Binding-site contacts:
Ligand atom P contacts residue PHE150 of chain 1.A at 3.8 Å.
Ligand atom P contacts residue GLY149 of chain 1.A at 3.8 Å.
Ligand atom C1' contacts residue LYS594 of chain 1.A at 3.7 Å.
Ligand atom OP1 contacts residue PHE150 of chain 1.A at 3.1 Å (h-bond).
Ligand atom C5' contacts residue GLY149 of chain 1.A at 3.4 Å.
Ligand atom OP2 contacts residue THR151 of chain 1.A at 3.3 Å (h-bond).
Ligand atom OP2 contacts residue LYS124 of chain 1.A at 2.8 Å (salt-bridge).
Ligand atom C2 contacts residue LYS598 of chain 1.A at 3.5 Å.
Ligand atom O4' contacts residue LYS598 of chain 1.A at 3.4 Å (salt-bridge).
Ligand atom OP2 contacts residue PHE150 of chain 1.A at 3.7 Å.
Ligand atom O3' contacts residue LYS594 of chain 1.A at 3.3 Å.
Ligand atom P contacts residue LYS563 of chain 1.A at 3.8 Å.
Ligand atom C4 contacts residue LYS598 of chain 1.A at 3.8 Å.
Ligand atom N3 contacts residue LYS594 of chain 1.A at 3.8 Å.
Ligand atom C1' contacts residue LYS598 of chain 1.A at 3.7 Å.
Ligand atom OP1 contacts residue LYS124 of chain 1.A at 3.4 Å.
Ligand atom N4 contacts residue ASP544 of chain 1.A at 3.7 Å.
Ligand atom P contacts residue THR151 of chain 1.A at 3.2 Å.
Ligand atom P contacts residue THR152 of chain 1.A at 3.8 Å.
Ligand atom O3' contacts residue GLY149 of chain 1.A at 3.4 Å (h-bond).
Ligand atom C2 contacts residue LYS598 of chain 1.A at 3.5 Å.
Ligand atom O3' contacts residue LYS124 of chain 1.A at 3.7 Å.
Ligand atom N3 contacts residue LYS598 of chain 1.A at 3.0 Å (salt-bridge).
Ligand atom OP2 contacts residue THR152 of chain 1.A at 2.7 Å (h-bond).
Ligand atom O5' contacts residue PRO531 of chain 1.A at 3.9 Å.
Ligand atom C5 contacts residue ASP544 of chain 1.A at 3.7 Å.
Ligand atom OP1 contacts residue LYS123 of chain 1.A at 3.5 Å.
Ligand atom OP1 contacts residue LYS563 of chain 1.A at 2.5 Å (salt-bridge).
Ligand atom C2' contacts residue THR152 of chain 1.A at 3.9 Å.
Ligand atom OP2 contacts residue LYS123 of chain 1.A at 3.5 Å.
Ligand atom OP1 contacts residue THR151 of chain 1.A at 2.6 Å (h-bond).
Ligand atom C4' contacts residue GLY149 of chain 1.A at 3.7 Å.
Ligand atom OP1 contacts residue LYS567 of chain 1.A at 3.8 Å.
Ligand atom OP1 contacts residue GLY149 of chain 1.A at 3.3 Å.
Ligand atom N4 contacts residue GLN532 of chain 1.A at 3.1 Å (h-bond).
Ligand atom C3' contacts residue GLY149 of chain 1.A at 3.4 Å.
Ligand atom P contacts residue LYS124 of chain 1.A at 3.5 Å.
Ligand atom O5' contacts residue THR151 of chain 1.A at 3.3 Å (h-bond).
Ligand atom O5' contacts residue THR152 of chain 1.A at 3.7 Å.
Ligand atom O2 contacts residue LYS598 of chain 1.A at 2.6 Å (salt-bridge).

Sequence of chain 1.A:
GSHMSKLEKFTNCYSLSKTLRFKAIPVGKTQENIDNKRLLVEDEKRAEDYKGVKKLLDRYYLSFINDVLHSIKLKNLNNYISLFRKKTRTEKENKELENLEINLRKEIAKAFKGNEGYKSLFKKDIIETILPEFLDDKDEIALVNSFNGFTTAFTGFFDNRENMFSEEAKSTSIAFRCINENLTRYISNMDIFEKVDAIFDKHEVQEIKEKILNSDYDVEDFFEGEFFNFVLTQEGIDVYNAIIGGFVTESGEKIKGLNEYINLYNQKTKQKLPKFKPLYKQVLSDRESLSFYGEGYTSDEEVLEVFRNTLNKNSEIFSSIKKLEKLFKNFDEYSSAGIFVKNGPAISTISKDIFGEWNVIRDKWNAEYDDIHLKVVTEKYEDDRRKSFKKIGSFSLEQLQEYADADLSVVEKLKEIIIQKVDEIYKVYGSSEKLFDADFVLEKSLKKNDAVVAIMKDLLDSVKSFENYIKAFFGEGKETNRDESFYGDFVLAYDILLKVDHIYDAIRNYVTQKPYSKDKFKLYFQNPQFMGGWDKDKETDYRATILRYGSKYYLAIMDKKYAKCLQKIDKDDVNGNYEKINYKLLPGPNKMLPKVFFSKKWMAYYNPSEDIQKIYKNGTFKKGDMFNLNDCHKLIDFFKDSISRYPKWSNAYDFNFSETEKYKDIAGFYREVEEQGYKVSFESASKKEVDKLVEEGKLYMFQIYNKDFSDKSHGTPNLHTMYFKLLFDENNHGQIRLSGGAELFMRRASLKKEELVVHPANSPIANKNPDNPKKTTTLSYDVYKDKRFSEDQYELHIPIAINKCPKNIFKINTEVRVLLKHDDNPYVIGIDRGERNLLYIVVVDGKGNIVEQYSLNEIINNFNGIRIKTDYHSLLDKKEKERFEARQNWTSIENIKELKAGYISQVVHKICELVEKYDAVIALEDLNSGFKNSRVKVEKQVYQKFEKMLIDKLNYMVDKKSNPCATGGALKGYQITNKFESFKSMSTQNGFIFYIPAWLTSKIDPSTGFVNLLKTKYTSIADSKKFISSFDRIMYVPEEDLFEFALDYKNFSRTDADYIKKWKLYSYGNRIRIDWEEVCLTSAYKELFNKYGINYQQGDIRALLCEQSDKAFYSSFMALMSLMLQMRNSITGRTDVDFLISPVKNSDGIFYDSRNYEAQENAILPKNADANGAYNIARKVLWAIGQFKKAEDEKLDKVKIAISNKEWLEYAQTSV

A protein and the small-molecule ligand that binds it are described below.
Small molecule (SMILES): Cc1cn([C@H]2C[C@H](O[P](=O)(O)OC[C@H]3O[C@@H](n4ccc(N)nc4=O)C[C@@H]3O[P](=O)(O)OC[C@H]3O[C@@H](n4ccc(N)nc4=O)C[C@@H]3O[P](=O)(O)OC[C@H]3O[C@@H](n4ccc(N)nc4=O)C[C@@H]3O[P](=O)(O)OC[C@H]3O[C@@H](n4ccc(N)nc4=O)C[C@@H]3O[P](=O)(O)OC[C@H]3O[C@@H](n4ccc(N)nc4=O)C[C@@H]3O[P](=O)(O)OC[C@H]3O[C@@H](n4cnc5c(N)ncnc54)C[C@@H]3O)[C@@H](CO[P](=O)(O)O[C@H]3C[C@H](n4cnc5c(=O)nc(N)[nH]c54)O[C@@H]3CO[P](=O)(O)O[C@H]3C[C@H](n4ccc(N)nc4=O)O[C@@H]3CO)O2)c(=O)[nH]c1=O